This protein binds this small molecule.
Small molecule (SMILES): N#C[Fe](=C=O)C#N

Sequence of chain 1.B:
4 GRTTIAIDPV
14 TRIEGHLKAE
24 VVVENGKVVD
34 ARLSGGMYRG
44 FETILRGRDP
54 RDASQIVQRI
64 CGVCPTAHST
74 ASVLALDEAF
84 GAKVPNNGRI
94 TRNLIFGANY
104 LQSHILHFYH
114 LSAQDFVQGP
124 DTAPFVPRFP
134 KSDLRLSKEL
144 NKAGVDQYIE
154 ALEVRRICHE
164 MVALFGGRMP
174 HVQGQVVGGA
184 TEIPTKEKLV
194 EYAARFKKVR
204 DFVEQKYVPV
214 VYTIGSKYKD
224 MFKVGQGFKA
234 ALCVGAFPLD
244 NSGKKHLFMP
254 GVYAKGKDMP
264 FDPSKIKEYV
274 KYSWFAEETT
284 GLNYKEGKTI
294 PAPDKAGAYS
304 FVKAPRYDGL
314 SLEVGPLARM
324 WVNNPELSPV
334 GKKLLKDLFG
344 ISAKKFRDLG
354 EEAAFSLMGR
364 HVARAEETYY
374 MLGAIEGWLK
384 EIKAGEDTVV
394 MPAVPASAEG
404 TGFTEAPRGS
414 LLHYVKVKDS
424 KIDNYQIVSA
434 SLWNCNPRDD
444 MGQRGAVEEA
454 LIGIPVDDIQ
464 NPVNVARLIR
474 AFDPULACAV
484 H

Binding-site contacts:
Ligand atom C2 contacts residue NI1 of chain 1.N at 3.5 Å.
Ligand atom C1 contacts residue CYS481 of chain 1.B at 3.0 Å (hydrophobic).
Ligand atom C2 contacts residue ALA409 of chain 1.B at 3.6 Å (hydrophobic).
Ligand atom C2 contacts residue ARG411 of chain 1.B at 3.6 Å.
Ligand atom C3 contacts residue CYS481 of chain 1.B at 3.2 Å (hydrophobic).
Ligand atom N2 contacts residue ALA409 of chain 1.B at 3.3 Å.
Ligand atom FE contacts residue CYS481 of chain 1.B at 2.3 Å.
Ligand atom C2 contacts residue CYS67 of chain 1.B at 2.9 Å (hydrophobic).
Ligand atom N1 contacts residue ALA433 of chain 1.B at 3.5 Å.
Ligand atom N2 contacts residue ARG411 of chain 1.B at 3.1 Å (salt-bridge).
Ligand atom C1 contacts residue ALA433 of chain 1.B at 3.9 Å (hydrophobic).
Ligand atom O3 contacts residue ALA409 of chain 1.B at 3.3 Å.
Ligand atom C2 contacts residue H2S1 of chain 1.P at 3.2 Å.
Ligand atom O3 contacts residue ALA433 of chain 1.B at 3.5 Å (h-bond).
Ligand atom C1 contacts residue SER434 of chain 1.B at 3.8 Å.
Ligand atom N1 contacts residue SER434 of chain 1.B at 2.8 Å (h-bond).
Ligand atom C1 contacts residue ARG411 of chain 1.B at 4.0 Å.
Ligand atom C3 contacts residue ALA409 of chain 1.B at 3.4 Å (hydrophobic).
Ligand atom C2 contacts residue CYS481 of chain 1.B at 4.1 Å (hydrophobic).
Ligand atom O3 contacts residue LEU414 of chain 1.B at 3.7 Å.
Ligand atom N2 contacts residue H2S1 of chain 1.P at 3.8 Å.
Ligand atom N2 contacts residue PRO410 of chain 1.B at 3.5 Å.
Ligand atom C1 contacts residue SEC478 of chain 1.B at 3.0 Å.
Ligand atom O3 contacts residue SER432 of chain 1.B at 4.0 Å.
Ligand atom FE contacts residue SEC478 of chain 1.B at 3.5 Å.
Ligand atom N2 contacts residue CYS67 of chain 1.B at 3.4 Å.
Ligand atom FE contacts residue CYS67 of chain 1.B at 2.3 Å.
Ligand atom FE contacts residue H2S1 of chain 1.P at 3.2 Å.
Ligand atom O3 contacts residue HIS71 of chain 1.B at 4.0 Å.
Ligand atom C2 contacts residue SEC478 of chain 1.B at 3.9 Å.
Ligand atom C3 contacts residue CYS67 of chain 1.B at 3.4 Å (hydrophobic).
Ligand atom C1 contacts residue NI1 of chain 1.N at 3.4 Å.
Ligand atom N1 contacts residue SEC478 of chain 1.B at 3.2 Å (h-bond).
Ligand atom N1 contacts residue CYS481 of chain 1.B at 3.5 Å.
Ligand atom C1 contacts residue H2S1 of chain 1.P at 3.8 Å.
Ligand atom N1 contacts residue ARG411 of chain 1.B at 3.6 Å.
Ligand atom FE contacts residue NI1 of chain 1.N at 2.5 Å.
Ligand atom C3 contacts residue HIS71 of chain 1.B at 3.7 Å.
Ligand atom C1 contacts residue CYS67 of chain 1.B at 4.1 Å (hydrophobic).
Ligand atom O3 contacts residue CYS481 of chain 1.B at 4.0 Å.